Binding-site contacts:
Ligand atom C18 contacts residue TRP155 of chain 1.E at 3.5 Å (hydrophobic).
Ligand atom C20 contacts residue TRP155 of chain 1.E at 4.4 Å (hydrophobic).
Ligand atom C8 contacts residue VAL75 of chain 1.E at 3.8 Å (hydrophobic).
Ligand atom C2 contacts residue PHE148 of chain 1.E at 3.5 Å (hydrophobic).
Ligand atom C25 contacts residue LEU79 of chain 1.E at 4.0 Å (hydrophobic).
Ligand atom C19 contacts residue PHE68 of chain 1.E at 4.2 Å (hydrophobic).
Ligand atom C5 contacts residue ILE71 of chain 1.E at 4.3 Å (hydrophobic).
Ligand atom C19 contacts residue SER72 of chain 1.E at 4.3 Å.
Ligand atom C4 contacts residue ILE71 of chain 1.E at 3.9 Å (hydrophobic).
Ligand atom C27 contacts residue LEU79 of chain 1.E at 3.8 Å (hydrophobic).
Ligand atom C13 contacts residue VAL75 of chain 1.E at 4.2 Å (hydrophobic).
Ligand atom C27 contacts residue PHE109 of chain 1.E at 3.7 Å (hydrophobic).
Ligand atom C3 contacts residue ARG62 of chain 1.E at 3.7 Å.
Ligand atom C2 contacts residue PHE68 of chain 1.E at 4.4 Å (hydrophobic).
Ligand atom C21 contacts residue TRP155 of chain 1.E at 4.2 Å (hydrophobic).
Ligand atom C14 contacts residue VAL75 of chain 1.E at 4.0 Å (hydrophobic).
Ligand atom C19 contacts residue ILE151 of chain 1.E at 4.3 Å (hydrophobic).
Ligand atom O1 contacts residue ARG62 of chain 1.E at 3.2 Å (salt-bridge).
Ligand atom C3 contacts residue PHE68 of chain 1.E at 4.4 Å (hydrophobic).
Ligand atom C25 contacts residue MET112 of chain 1.E at 3.9 Å (hydrophobic).
Ligand atom C15 contacts residue VAL75 of chain 1.E at 2.8 Å (hydrophobic).
Ligand atom C27 contacts residue MET112 of chain 1.E at 3.2 Å (hydrophobic).
Ligand atom O1 contacts residue PHE68 of chain 1.E at 3.2 Å.
Ligand atom C1 contacts residue PHE148 of chain 1.E at 4.4 Å (hydrophobic).
Ligand atom C18 contacts residue VAL75 of chain 1.E at 3.2 Å (hydrophobic).
Ligand atom C7 contacts residue VAL75 of chain 1.E at 4.3 Å (hydrophobic).
Ligand atom C16 contacts residue VAL75 of chain 1.E at 3.6 Å (hydrophobic).
Ligand atom C24 contacts residue LEU79 of chain 1.E at 4.1 Å (hydrophobic).
Ligand atom C23 contacts residue LEU79 of chain 1.E at 4.1 Å (hydrophobic).
Ligand atom C19 contacts residue ILE71 of chain 1.E at 3.8 Å (hydrophobic).

Sequence of chain 1.E:
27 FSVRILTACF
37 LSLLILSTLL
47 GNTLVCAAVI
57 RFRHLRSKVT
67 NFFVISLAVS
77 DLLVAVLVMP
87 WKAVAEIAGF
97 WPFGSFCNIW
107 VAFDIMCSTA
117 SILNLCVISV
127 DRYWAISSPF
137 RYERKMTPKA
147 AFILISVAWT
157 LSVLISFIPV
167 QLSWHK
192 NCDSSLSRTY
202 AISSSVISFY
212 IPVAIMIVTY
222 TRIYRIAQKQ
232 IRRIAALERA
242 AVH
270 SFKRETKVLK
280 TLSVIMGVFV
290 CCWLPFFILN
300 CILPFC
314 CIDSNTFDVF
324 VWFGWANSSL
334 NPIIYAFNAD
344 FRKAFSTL

The small molecule below binds the protein below.
Small molecule (SMILES): CC(C)CCC[C@@H](C)[C@H]1CC[C@H]2[C@@H]3CC=C4C[C@@H](O)CC[C@]4(C)[C@H]3CC[C@]12C